Binding-site contacts:
Ligand atom C6 contacts residue GLU166 of chain 1.A at 3.6 Å.
Ligand atom C7 contacts residue PHE140 of chain 1.A at 3.6 Å (hydrophobic).
Ligand atom C6 contacts residue LEU141 of chain 1.A at 3.6 Å (hydrophobic).
Ligand atom C4 contacts residue SER144 of chain 1.A at 3.9 Å.
Ligand atom C5 contacts residue LEU141 of chain 1.A at 3.5 Å (hydrophobic).
Ligand atom C5 contacts residue PHE140 of chain 1.A at 3.5 Å (hydrophobic).
Ligand atom C14 contacts residue DMS1 of chain 1.E at 3.9 Å.
Ligand atom C14 contacts residue GLN189 of chain 1.A at 3.1 Å.
Ligand atom C5 contacts residue GLU166 of chain 1.A at 3.4 Å.
Ligand atom N1 contacts residue ASN142 of chain 1.A at 3.7 Å.
Ligand atom C5 contacts residue HIS163 of chain 1.A at 3.9 Å.
Ligand atom N2 contacts residue LEU141 of chain 1.A at 3.8 Å.
Ligand atom C13 contacts residue GLN189 of chain 1.A at 3.6 Å.
Ligand atom C6 contacts residue ASN142 of chain 1.A at 3.8 Å.
Ligand atom C11 contacts residue ASN142 of chain 1.A at 3.9 Å.
Ligand atom CL contacts residue MET165 of chain 1.A at 3.8 Å.
Ligand atom C7 contacts residue GLU166 of chain 1.A at 3.4 Å.
Ligand atom C4 contacts residue HIS163 of chain 1.A at 3.2 Å.
Ligand atom C16 contacts residue MET165 of chain 1.A at 3.6 Å (hydrophobic).
Ligand atom CL contacts residue GLN189 of chain 1.A at 3.4 Å.
Ligand atom N2 contacts residue PHE140 of chain 1.A at 3.7 Å.
Ligand atom C17 contacts residue MET165 of chain 1.A at 3.7 Å (hydrophobic).
Ligand atom CL contacts residue ASP187 of chain 1.A at 3.5 Å.
Ligand atom C10 contacts residue ASN142 of chain 1.A at 3.4 Å.
Ligand atom CL1 contacts residue HIS164 of chain 1.A at 3.8 Å.
Ligand atom C8 contacts residue ASN142 of chain 1.A at 3.9 Å.
Ligand atom C7 contacts residue ASN142 of chain 1.A at 3.7 Å.
Ligand atom O contacts residue GLU166 of chain 1.A at 3.1 Å (salt-bridge).
Ligand atom N1 contacts residue CYS145 of chain 1.A at 3.7 Å.
Ligand atom C7 contacts residue LEU141 of chain 1.A at 3.7 Å (hydrophobic).
Ligand atom N2 contacts residue HIS163 of chain 1.A at 2.8 Å (h-bond).
Ligand atom O contacts residue MET165 of chain 1.A at 3.5 Å.
Ligand atom C5 contacts residue SER144 of chain 1.A at 3.9 Å.
Ligand atom CL1 contacts residue ASP187 of chain 1.A at 3.7 Å.
Ligand atom C4 contacts residue CYS145 of chain 1.A at 3.8 Å (hydrophobic).
Ligand atom CL1 contacts residue HIS41 of chain 1.A at 3.1 Å.
Ligand atom C contacts residue ASN142 of chain 1.A at 3.9 Å.
Ligand atom N2 contacts residue SER144 of chain 1.A at 3.4 Å (h-bond).
Ligand atom CL contacts residue ARG188 of chain 1.A at 2.9 Å.
Ligand atom C17 contacts residue HIS164 of chain 1.A at 3.6 Å.

A small-molecule ligand and the protein it binds are described below.
Small molecule (SMILES): CN[C@H](C(=O)Nc1cncc2ccccc12)c1ccc(Cl)c(Cl)c1

Sequence of chain 1.B:
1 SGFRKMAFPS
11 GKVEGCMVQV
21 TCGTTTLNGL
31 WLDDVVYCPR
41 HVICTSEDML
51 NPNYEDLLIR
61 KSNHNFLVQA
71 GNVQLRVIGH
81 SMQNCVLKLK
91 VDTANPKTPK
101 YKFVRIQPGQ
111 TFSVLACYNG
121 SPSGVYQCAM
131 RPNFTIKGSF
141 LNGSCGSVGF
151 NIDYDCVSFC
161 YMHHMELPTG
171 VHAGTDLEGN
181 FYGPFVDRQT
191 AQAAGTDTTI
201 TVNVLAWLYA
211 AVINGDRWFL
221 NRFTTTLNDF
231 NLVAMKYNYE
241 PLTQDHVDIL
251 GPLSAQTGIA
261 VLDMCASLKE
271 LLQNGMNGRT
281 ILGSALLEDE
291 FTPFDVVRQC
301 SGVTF

Sequence of chain 1.A:
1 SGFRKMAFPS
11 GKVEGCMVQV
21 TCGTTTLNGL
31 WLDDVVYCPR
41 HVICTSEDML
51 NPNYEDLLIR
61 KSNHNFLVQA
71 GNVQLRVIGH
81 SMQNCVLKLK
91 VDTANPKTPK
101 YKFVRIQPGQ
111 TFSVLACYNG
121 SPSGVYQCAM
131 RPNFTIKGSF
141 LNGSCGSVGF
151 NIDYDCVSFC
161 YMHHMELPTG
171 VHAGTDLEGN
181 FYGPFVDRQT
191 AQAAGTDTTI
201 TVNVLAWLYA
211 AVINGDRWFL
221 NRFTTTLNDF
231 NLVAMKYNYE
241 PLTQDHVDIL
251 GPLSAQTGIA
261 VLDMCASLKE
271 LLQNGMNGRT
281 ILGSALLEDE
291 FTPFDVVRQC